Binding-site contacts:
Ligand atom C1 contacts residue ASN357 of chain 1.E at 1.4 Å.
Ligand atom O3 contacts residue LYS358 of chain 1.E at 3.7 Å.
Ligand atom C5 contacts residue ASN357 of chain 1.E at 3.2 Å.
Ligand atom C8 contacts residue ASN357 of chain 1.E at 4.2 Å.
Ligand atom O3 contacts residue ASN357 of chain 1.E at 2.4 Å (h-bond).
Ligand atom C3 contacts residue ASN357 of chain 1.E at 3.0 Å.
Ligand atom C6 contacts residue ASN357 of chain 1.E at 3.4 Å.
Ligand atom N2 contacts residue ASN357 of chain 1.E at 3.7 Å.
Ligand atom O3 contacts residue THR359 of chain 1.E at 4.2 Å.
Ligand atom O5 contacts residue ASN357 of chain 1.E at 2.5 Å (h-bond).
Ligand atom C2 contacts residue ASN357 of chain 1.E at 2.4 Å.
Ligand atom C4 contacts residue ASN357 of chain 1.E at 3.7 Å.

Sequence of chain 1.E:
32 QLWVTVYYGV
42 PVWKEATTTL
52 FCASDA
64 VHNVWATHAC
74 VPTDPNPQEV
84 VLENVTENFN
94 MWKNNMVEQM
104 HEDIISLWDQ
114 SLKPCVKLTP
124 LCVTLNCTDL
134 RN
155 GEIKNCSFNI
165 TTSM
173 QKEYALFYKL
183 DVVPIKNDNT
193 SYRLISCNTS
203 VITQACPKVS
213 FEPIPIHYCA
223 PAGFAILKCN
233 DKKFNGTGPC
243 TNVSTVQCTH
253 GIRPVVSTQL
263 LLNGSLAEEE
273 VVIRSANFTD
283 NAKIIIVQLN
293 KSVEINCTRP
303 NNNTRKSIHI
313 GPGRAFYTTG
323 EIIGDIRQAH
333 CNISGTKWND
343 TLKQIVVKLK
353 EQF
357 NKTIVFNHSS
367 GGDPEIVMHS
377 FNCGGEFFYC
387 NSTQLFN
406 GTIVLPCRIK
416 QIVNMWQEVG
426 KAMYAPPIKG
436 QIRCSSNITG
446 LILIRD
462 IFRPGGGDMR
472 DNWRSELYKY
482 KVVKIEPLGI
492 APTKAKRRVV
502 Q

This small molecule binds to this protein.
Small molecule (SMILES): CC(=O)N[C@@H]1[C@@H](O)[C@H](O)[C@@H](CO)O[C@H]1O